This protein binds this small molecule.
Small molecule (SMILES): CC(=O)N[C@@H]1[C@@H](O)[C@@H](F)[C@](F)(C(=O)O)O[C@H]1C[C@H](O)CO

Sequence of chain 4.A:
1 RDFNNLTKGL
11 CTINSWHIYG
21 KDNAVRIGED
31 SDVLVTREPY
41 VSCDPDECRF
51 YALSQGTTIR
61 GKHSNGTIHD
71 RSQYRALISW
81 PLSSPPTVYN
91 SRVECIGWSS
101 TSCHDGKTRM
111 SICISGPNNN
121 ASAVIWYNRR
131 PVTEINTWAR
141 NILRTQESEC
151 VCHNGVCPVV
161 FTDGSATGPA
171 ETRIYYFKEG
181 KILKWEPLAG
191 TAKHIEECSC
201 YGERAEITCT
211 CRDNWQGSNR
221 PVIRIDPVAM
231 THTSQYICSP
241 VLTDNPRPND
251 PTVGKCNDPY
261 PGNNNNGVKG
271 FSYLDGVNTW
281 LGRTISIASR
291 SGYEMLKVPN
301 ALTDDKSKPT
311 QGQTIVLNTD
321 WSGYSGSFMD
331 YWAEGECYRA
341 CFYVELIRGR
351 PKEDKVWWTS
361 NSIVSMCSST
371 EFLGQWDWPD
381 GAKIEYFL

Binding-site contacts:
Ligand atom O1A contacts residue SER286 of chain 4.A at 3.2 Å.
Ligand atom C11 contacts residue TRP321 of chain 4.A at 3.5 Å (hydrophobic).
Ligand atom O8 contacts residue ALA288 of chain 4.A at 4.2 Å.
Ligand atom O9 contacts residue TRP321 of chain 4.A at 4.1 Å.
Ligand atom C10 contacts residue TRP321 of chain 4.A at 3.9 Å (hydrophobic).
Ligand atom O1B contacts residue ALA288 of chain 4.A at 3.7 Å.
Ligand atom O9 contacts residue LYS352 of chain 4.A at 3.5 Å (salt-bridge).
Ligand atom C7 contacts residue SER289 of chain 4.A at 4.1 Å.
Ligand atom C6 contacts residue SER291 of chain 4.A at 3.7 Å.
Ligand atom O8 contacts residue SER286 of chain 4.A at 4.2 Å.
Ligand atom C11 contacts residue ASP320 of chain 4.A at 3.7 Å.
Ligand atom C11 contacts residue THR319 of chain 4.A at 3.6 Å.
Ligand atom C6 contacts residue SER289 of chain 4.A at 4.0 Å.
Ligand atom C4 contacts residue ASN318 of chain 4.A at 3.1 Å.
Ligand atom O1A contacts residue ASN318 of chain 4.A at 3.1 Å (h-bond).
Ligand atom C9 contacts residue SER289 of chain 4.A at 3.7 Å.
Ligand atom C5 contacts residue SER291 of chain 4.A at 3.8 Å.
Ligand atom O1B contacts residue SER286 of chain 4.A at 2.6 Å (h-bond).
Ligand atom N5 contacts residue ASN318 of chain 4.A at 3.2 Å (h-bond).
Ligand atom C11 contacts residue ASN318 of chain 4.A at 4.0 Å.
Ligand atom C5 contacts residue ASN318 of chain 4.A at 3.8 Å.
Ligand atom C9 contacts residue TRP321 of chain 4.A at 4.2 Å (hydrophobic).
Ligand atom O4 contacts residue THR319 of chain 4.A at 4.0 Å.
Ligand atom O8 contacts residue SER289 of chain 4.A at 2.8 Å (h-bond).
Ligand atom C8 contacts residue SER289 of chain 4.A at 3.6 Å.
Ligand atom N5 contacts residue SER291 of chain 4.A at 3.0 Å (h-bond).
Ligand atom C1 contacts residue SER286 of chain 4.A at 3.3 Å.
Ligand atom O10 contacts residue TRP321 of chain 4.A at 4.2 Å.
Ligand atom C9 contacts residue LYS352 of chain 4.A at 3.3 Å.
Ligand atom C10 contacts residue SER291 of chain 4.A at 3.9 Å.
Ligand atom C4 contacts residue SER291 of chain 4.A at 4.1 Å.
Ligand atom C10 contacts residue ASN318 of chain 4.A at 3.7 Å.
Ligand atom O4 contacts residue ASN318 of chain 4.A at 2.7 Å (h-bond).
Ligand atom O1B contacts residue SER289 of chain 4.A at 3.6 Å (h-bond).
Ligand atom C3 contacts residue ASN318 of chain 4.A at 3.9 Å.
Ligand atom C1 contacts residue ASN318 of chain 4.A at 4.1 Å.
Ligand atom C7 contacts residue TRP321 of chain 4.A at 3.8 Å (hydrophobic).
Ligand atom C11 contacts residue SER291 of chain 4.A at 4.0 Å.
Ligand atom C10 contacts residue THR319 of chain 4.A at 4.2 Å.
Ligand atom N5 contacts residue TRP321 of chain 4.A at 4.1 Å.